A protein and the small-molecule ligand that binds it are described below.
Small molecule (SMILES): CC[C@H](C)[C@H](NC(=O)CN)C(=O)N[C@@H](CC(C)C)C(=O)NCC(=O)N[C@@H](Cc1ccccc1)C(=O)N[C@H](C(=O)N[C@@H](Cc1ccccc1)C(=O)N[C@H](C(=O)N[C@@H](CC(C)C)C(=O)O)[C@@H](C)O)C(C)C

Sequence of chain 1.D:
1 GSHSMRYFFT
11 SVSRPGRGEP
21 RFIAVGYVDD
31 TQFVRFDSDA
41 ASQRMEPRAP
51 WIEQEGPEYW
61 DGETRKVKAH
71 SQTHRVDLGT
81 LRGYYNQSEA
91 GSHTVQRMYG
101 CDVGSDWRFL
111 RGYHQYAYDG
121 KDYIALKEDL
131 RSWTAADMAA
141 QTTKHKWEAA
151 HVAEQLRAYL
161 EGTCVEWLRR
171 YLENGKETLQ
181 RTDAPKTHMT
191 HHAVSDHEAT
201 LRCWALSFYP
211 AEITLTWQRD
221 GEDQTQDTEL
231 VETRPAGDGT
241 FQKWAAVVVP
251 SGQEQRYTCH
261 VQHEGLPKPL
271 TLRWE

Binding-site contacts:
Ligand atom O contacts residue TYR159 of chain 1.D at 2.7 Å (h-bond).
Ligand atom CZ contacts residue ARG97 of chain 1.D at 3.4 Å.
Ligand atom N contacts residue ASP77 of chain 1.D at 3.1 Å (salt-bridge).
Ligand atom O contacts residue LYS66 of chain 1.D at 3.5 Å.
Ligand atom CA contacts residue GLU63 of chain 1.D at 3.3 Å.
Ligand atom N contacts residue TRP167 of chain 1.D at 3.4 Å.
Ligand atom CG2 contacts residue THR73 of chain 1.D at 3.4 Å.
Ligand atom O contacts residue LYS146 of chain 1.D at 3.1 Å.
Ligand atom CA contacts residue TYR7 of chain 1.D at 3.3 Å (hydrophobic).
Ligand atom CD1 contacts residue ASP77 of chain 1.D at 3.4 Å.
Ligand atom CB contacts residue TYR99 of chain 1.D at 3.3 Å (hydrophobic).
Ligand atom CD1 contacts residue ARG97 of chain 1.D at 3.3 Å.
Ligand atom N contacts residue TYR7 of chain 1.D at 3.0 Å (h-bond).
Ligand atom CD2 contacts residue TYR123 of chain 1.D at 3.4 Å (hydrophobic).
Ligand atom N contacts residue GLU63 of chain 1.D at 3.2 Å (salt-bridge).
Ligand atom O contacts residue TRP167 of chain 1.D at 3.4 Å.
Ligand atom CD1 contacts residue LEU81 of chain 1.D at 3.4 Å (hydrophobic).
Ligand atom N contacts residue TYR171 of chain 1.D at 2.8 Å (h-bond).
Ligand atom CD2 contacts residue TYR159 of chain 1.D at 3.5 Å (hydrophobic).
Ligand atom O contacts residue TRP147 of chain 1.D at 3.0 Å (h-bond).
Ligand atom CG2 contacts residue TYR99 of chain 1.D at 3.5 Å (hydrophobic).
Ligand atom O contacts residue HIS70 of chain 1.D at 3.3 Å.
Ligand atom CG2 contacts residue VAL76 of chain 1.D at 3.5 Å (hydrophobic).
Ligand atom CG2 contacts residue THR73 of chain 1.D at 3.3 Å.
Ligand atom CA contacts residue TYR171 of chain 1.D at 3.4 Å (hydrophobic).
Ligand atom CD1 contacts residue VAL67 of chain 1.D at 3.2 Å (hydrophobic).
Ligand atom CD1 contacts residue TRP147 of chain 1.D at 3.4 Å (hydrophobic).
Ligand atom O contacts residue LYS146 of chain 1.D at 3.5 Å.
Ligand atom O contacts residue THR143 of chain 1.D at 3.1 Å (h-bond).
Ligand atom CZ contacts residue GLN155 of chain 1.D at 3.4 Å.
Ligand atom CG2 contacts residue TYR7 of chain 1.D at 3.3 Å (hydrophobic).
Ligand atom N contacts residue TYR99 of chain 1.D at 3.3 Å (h-bond).
Ligand atom CB contacts residue ASP77 of chain 1.D at 3.5 Å.
Ligand atom O contacts residue THR73 of chain 1.D at 3.0 Å.
Ligand atom C contacts residue TYR159 of chain 1.D at 3.5 Å (hydrophobic).
Ligand atom CB contacts residue THR73 of chain 1.D at 3.3 Å.
Ligand atom O contacts residue LYS66 of chain 1.D at 3.2 Å (salt-bridge).
Ligand atom OG1 contacts residue LYS146 of chain 1.D at 3.2 Å (salt-bridge).
Ligand atom CD1 contacts residue LYS66 of chain 1.D at 3.4 Å.
Ligand atom CA contacts residue TYR159 of chain 1.D at 3.4 Å (hydrophobic).